Binding-site contacts:
Ligand atom C5C contacts residue TYR152 of chain 30.A at 3.9 Å (hydrophobic).
Ligand atom N3A contacts residue PHE186 of chain 30.A at 3.9 Å.
Ligand atom C3B contacts residue TYR152 of chain 30.A at 3.7 Å (hydrophobic).
Ligand atom C5C contacts residue VAL191 of chain 30.A at 3.9 Å (hydrophobic).
Ligand atom C2B contacts residue TYR152 of chain 30.A at 3.8 Å (hydrophobic).
Ligand atom C5A contacts residue PHE186 of chain 30.A at 3.4 Å (hydrophobic).
Ligand atom N2 contacts residue ASN219 of chain 30.A at 3.6 Å.
Ligand atom C4B contacts residue TYR152 of chain 30.A at 3.8 Å (hydrophobic).
Ligand atom C3C contacts residue TYR128 of chain 30.A at 3.4 Å (hydrophobic).
Ligand atom C4C contacts residue VAL188 of chain 30.A at 3.9 Å (hydrophobic).
Ligand atom C31 contacts residue TYR197 of chain 30.A at 3.9 Å (hydrophobic).
Ligand atom C2A contacts residue PHE186 of chain 30.A at 3.2 Å (hydrophobic).
Ligand atom CL1 contacts residue TYR128 of chain 30.A at 3.3 Å.
Ligand atom N3A contacts residue PRO174 of chain 30.A at 3.7 Å.
Ligand atom C4B contacts residue MET224 of chain 30.A at 3.8 Å (hydrophobic).
Ligand atom C4 contacts residue LEU106 of chain 30.A at 3.6 Å (hydrophobic).
Ligand atom C5A contacts residue ALA150 of chain 30.A at 3.9 Å (hydrophobic).
Ligand atom C4C contacts residue VAL191 of chain 30.A at 3.5 Å (hydrophobic).
Ligand atom C5 contacts residue LEU106 of chain 30.A at 3.7 Å (hydrophobic).
Ligand atom C6B contacts residue TYR128 of chain 30.A at 3.8 Å (hydrophobic).
Ligand atom C2B contacts residue VAL188 of chain 30.A at 3.7 Å (hydrophobic).
Ligand atom C5C contacts residue VAL188 of chain 30.A at 3.9 Å (hydrophobic).
Ligand atom C2C contacts residue TYR197 of chain 30.A at 3.8 Å (hydrophobic).
Ligand atom C1C contacts residue LEU106 of chain 30.A at 3.5 Å (hydrophobic).
Ligand atom O1A contacts residue MET224 of chain 30.A at 2.8 Å.
Ligand atom CL1 contacts residue ILE104 of chain 30.A at 3.5 Å.
Ligand atom O1A contacts residue PHE186 of chain 30.A at 2.8 Å.
Ligand atom C5B contacts residue PHE186 of chain 30.A at 3.5 Å (hydrophobic).
Ligand atom C5B contacts residue MET224 of chain 30.A at 3.5 Å (hydrophobic).
Ligand atom O1 contacts residue MET221 of chain 30.A at 3.2 Å (h-bond).
Ligand atom C2C contacts residue TYR128 of chain 30.A at 3.8 Å (hydrophobic).
Ligand atom C5A contacts residue MET224 of chain 30.A at 3.5 Å (hydrophobic).
Ligand atom C4A contacts residue PRO174 of chain 30.A at 3.3 Å (hydrophobic).
Ligand atom C2A contacts residue MET224 of chain 30.A at 3.4 Å (hydrophobic).
Ligand atom C4B contacts residue PHE186 of chain 30.A at 3.4 Å (hydrophobic).
Ligand atom O1B contacts residue ILE104 of chain 30.A at 3.8 Å.
Ligand atom C1C contacts residue TYR128 of chain 30.A at 3.7 Å (hydrophobic).
Ligand atom C5A contacts residue VAL176 of chain 30.A at 3.2 Å (hydrophobic).
Ligand atom N3A contacts residue ALA24 of chain 30.C at 3.6 Å.
Ligand atom C1B contacts residue VAL188 of chain 30.A at 3.9 Å (hydrophobic).

This protein binds this small molecule.
Small molecule (SMILES): Cc1cc(CCCCCOc2ccc(C3=NCCO3)cc2Cl)on1

Sequence of chain 30.A:
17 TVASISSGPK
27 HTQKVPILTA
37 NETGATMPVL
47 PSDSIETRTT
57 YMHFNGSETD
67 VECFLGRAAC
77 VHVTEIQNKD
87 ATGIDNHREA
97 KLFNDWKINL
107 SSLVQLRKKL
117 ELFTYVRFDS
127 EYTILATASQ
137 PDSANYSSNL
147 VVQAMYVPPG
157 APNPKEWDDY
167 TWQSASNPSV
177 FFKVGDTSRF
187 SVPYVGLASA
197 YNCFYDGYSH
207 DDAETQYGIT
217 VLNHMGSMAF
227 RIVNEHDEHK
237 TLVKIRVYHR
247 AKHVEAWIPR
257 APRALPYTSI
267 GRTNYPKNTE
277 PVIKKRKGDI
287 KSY

Sequence of chain 30.C:
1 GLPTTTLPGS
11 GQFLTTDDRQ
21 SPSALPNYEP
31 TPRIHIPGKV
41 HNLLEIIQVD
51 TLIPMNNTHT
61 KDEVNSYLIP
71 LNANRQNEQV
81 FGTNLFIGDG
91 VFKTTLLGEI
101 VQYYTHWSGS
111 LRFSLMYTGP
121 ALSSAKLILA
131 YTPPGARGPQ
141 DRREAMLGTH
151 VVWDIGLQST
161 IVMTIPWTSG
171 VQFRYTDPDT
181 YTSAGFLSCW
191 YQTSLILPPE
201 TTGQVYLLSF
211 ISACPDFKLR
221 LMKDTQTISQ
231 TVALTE

Sequence of chain 26.C:
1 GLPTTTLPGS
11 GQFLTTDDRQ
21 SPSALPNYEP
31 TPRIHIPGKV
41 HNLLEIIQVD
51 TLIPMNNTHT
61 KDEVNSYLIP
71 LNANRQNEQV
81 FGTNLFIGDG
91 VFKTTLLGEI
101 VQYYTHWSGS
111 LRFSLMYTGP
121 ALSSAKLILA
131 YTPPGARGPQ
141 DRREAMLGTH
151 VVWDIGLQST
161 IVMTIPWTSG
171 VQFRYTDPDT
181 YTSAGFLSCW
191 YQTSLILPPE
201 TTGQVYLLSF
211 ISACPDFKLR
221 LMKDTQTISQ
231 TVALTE